This protein binds this small molecule.
Small molecule (SMILES): CC(=O)N[C@@H]1[C@@H](O)[C@H](O)[C@@H](CO)O[C@H]1O

Binding-site contacts:
Ligand atom O5 contacts residue ASN438 of chain 1.A at 2.4 Å (h-bond).
Ligand atom C4 contacts residue ASN438 of chain 1.A at 4.2 Å.
Ligand atom C1 contacts residue SER295 of chain 1.A at 3.9 Å.
Ligand atom C8 contacts residue SER437 of chain 1.A at 4.2 Å.
Ligand atom O7 contacts residue ASN438 of chain 1.A at 3.9 Å.
Ligand atom C1 contacts residue ASN438 of chain 1.A at 1.4 Å.
Ligand atom O5 contacts residue SER295 of chain 1.A at 3.6 Å.
Ligand atom C5 contacts residue ASN438 of chain 1.A at 3.7 Å.
Ligand atom C7 contacts residue ASN438 of chain 1.A at 3.6 Å.
Ligand atom C8 contacts residue ASN438 of chain 1.A at 4.0 Å.
Ligand atom C3 contacts residue ASN438 of chain 1.A at 3.8 Å.
Ligand atom C8 contacts residue LYS436 of chain 1.A at 4.1 Å.
Ligand atom C8 contacts residue NAG1 of chain 1.R at 3.7 Å.
Ligand atom N2 contacts residue ASN438 of chain 1.A at 2.9 Å (h-bond).
Ligand atom C2 contacts residue ASN438 of chain 1.A at 2.5 Å.

Sequence of chain 1.A:
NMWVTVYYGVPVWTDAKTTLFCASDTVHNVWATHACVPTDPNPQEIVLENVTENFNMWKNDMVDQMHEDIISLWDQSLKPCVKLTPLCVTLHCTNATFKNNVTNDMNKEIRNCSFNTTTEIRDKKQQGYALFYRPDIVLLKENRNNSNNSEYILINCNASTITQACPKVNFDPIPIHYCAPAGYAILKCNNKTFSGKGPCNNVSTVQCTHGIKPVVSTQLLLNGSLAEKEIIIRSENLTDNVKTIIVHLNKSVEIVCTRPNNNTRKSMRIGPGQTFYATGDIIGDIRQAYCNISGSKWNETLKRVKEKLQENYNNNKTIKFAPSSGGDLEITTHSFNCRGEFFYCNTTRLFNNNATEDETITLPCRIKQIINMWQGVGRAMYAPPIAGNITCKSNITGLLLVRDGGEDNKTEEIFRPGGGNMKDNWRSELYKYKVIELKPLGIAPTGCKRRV